The protein below binds the small molecule below.
Small molecule (SMILES): CC(=O)NCCCC[C@H](NC(=O)[C@H](CCCN=C(N)N)NC(=O)[C@H](C)NC(=O)[C@H](C)N)C(=O)O

Binding-site contacts:
Ligand atom CD contacts residue HIS59 of chain 1.A at 3.6 Å.
Ligand atom NH2 contacts residue ASP106 of chain 1.A at 2.9 Å (salt-bridge).
Ligand atom CA contacts residue GLY83 of chain 1.A at 3.8 Å.
Ligand atom NZ contacts residue SER61 of chain 1.A at 2.8 Å (h-bond).
Ligand atom OH contacts residue ALA82 of chain 1.A at 3.3 Å (h-bond).
Ligand atom C contacts residue GLY83 of chain 1.A at 3.4 Å.
Ligand atom CZ contacts residue ASP106 of chain 1.A at 3.3 Å.
Ligand atom CE contacts residue SER61 of chain 1.A at 3.6 Å.
Ligand atom O contacts residue GLY83 of chain 1.A at 2.9 Å (h-bond).
Ligand atom CB contacts residue GLY83 of chain 1.A at 3.8 Å.
Ligand atom NH2 contacts residue PHE84 of chain 1.A at 3.5 Å.
Ligand atom OH contacts residue GLY80 of chain 1.A at 3.3 Å.
Ligand atom NZ contacts residue PHE62 of chain 1.A at 3.6 Å.
Ligand atom CG contacts residue GLY83 of chain 1.A at 3.6 Å.
Ligand atom CH3 contacts residue PHE62 of chain 1.A at 3.6 Å (hydrophobic).
Ligand atom O contacts residue PHE84 of chain 1.A at 3.5 Å.
Ligand atom CE contacts residue ALA82 of chain 1.A at 3.7 Å (hydrophobic).
Ligand atom O contacts residue GLY83 of chain 1.A at 3.5 Å (h-bond).
Ligand atom CH contacts residue PHE62 of chain 1.A at 3.6 Å (hydrophobic).
Ligand atom CH contacts residue TYR81 of chain 1.A at 3.5 Å (hydrophobic).
Ligand atom CH3 contacts residue PHE31 of chain 1.A at 3.7 Å (hydrophobic).
Ligand atom O contacts residue ALA82 of chain 1.A at 3.4 Å.
Ligand atom CG contacts residue ALA82 of chain 1.A at 3.9 Å (hydrophobic).
Ligand atom CH contacts residue SER61 of chain 1.A at 3.7 Å.
Ligand atom CB contacts residue TYR81 of chain 1.A at 3.7 Å (hydrophobic).
Ligand atom CH3 contacts residue SER61 of chain 1.A at 3.7 Å.
Ligand atom CG contacts residue HIS59 of chain 1.A at 3.9 Å.
Ligand atom C contacts residue ALA82 of chain 1.A at 3.8 Å (hydrophobic).
Ligand atom CB contacts residue ASN110 of chain 1.A at 3.9 Å.
Ligand atom C contacts residue HIS59 of chain 1.A at 3.8 Å.
Ligand atom C contacts residue ALA82 of chain 1.A at 3.7 Å (hydrophobic).
Ligand atom NZ contacts residue TYR81 of chain 1.A at 3.7 Å.
Ligand atom N contacts residue ALA82 of chain 1.A at 3.9 Å.
Ligand atom NH1 contacts residue ASP106 of chain 1.A at 2.8 Å (salt-bridge).
Ligand atom CA contacts residue GLY83 of chain 1.A at 3.2 Å.
Ligand atom N contacts residue GLY83 of chain 1.A at 2.7 Å (h-bond).
Ligand atom CA contacts residue ALA82 of chain 1.A at 3.9 Å (hydrophobic).
Ligand atom OH contacts residue TYR81 of chain 1.A at 2.8 Å (h-bond).
Ligand atom OXT contacts residue HIS59 of chain 1.A at 3.1 Å (h-bond).
Ligand atom CH3 contacts residue TYR81 of chain 1.A at 3.4 Å (hydrophobic).

Sequence of chain 1.A:
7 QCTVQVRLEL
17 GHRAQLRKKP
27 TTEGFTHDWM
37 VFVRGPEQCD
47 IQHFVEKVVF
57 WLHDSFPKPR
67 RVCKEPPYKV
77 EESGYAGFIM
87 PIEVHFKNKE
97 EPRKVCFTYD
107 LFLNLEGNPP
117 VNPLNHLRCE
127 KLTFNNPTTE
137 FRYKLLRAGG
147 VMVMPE